Binding-site contacts:
Ligand atom CG contacts residue LYS55 of chain 2.A at 3.8 Å.
Ligand atom P contacts residue SER36 of chain 2.A at 3.6 Å.
Ligand atom C contacts residue HIS53 of chain 2.A at 3.8 Å.
Ligand atom N contacts residue HIS53 of chain 2.A at 3.0 Å (h-bond).
Ligand atom O1P contacts residue ARG32 of chain 2.A at 2.7 Å (salt-bridge).
Ligand atom CB contacts residue LEU66 of chain 2.A at 3.5 Å (hydrophobic).
Ligand atom OD1 contacts residue LYS55 of chain 2.A at 2.9 Å (salt-bridge).
Ligand atom CZ contacts residue SER42 of chain 2.A at 3.7 Å.
Ligand atom P contacts residue ARG32 of chain 2.A at 3.6 Å.
Ligand atom CG1 contacts residue PHE54 of chain 2.A at 3.6 Å (hydrophobic).
Ligand atom O1P contacts residue SER36 of chain 2.A at 3.7 Å.
Ligand atom CB contacts residue PHE54 of chain 2.A at 3.6 Å (hydrophobic).
Ligand atom CA contacts residue TRP67 of chain 2.A at 3.6 Å (hydrophobic).
Ligand atom O1P contacts residue SER34 of chain 2.A at 2.8 Å (h-bond).
Ligand atom CE2 contacts residue LYS55 of chain 2.A at 3.6 Å.
Ligand atom CE1 contacts residue SER42 of chain 2.A at 3.8 Å.
Ligand atom O3P contacts residue SER36 of chain 2.A at 2.5 Å (h-bond).
Ligand atom P contacts residue SER42 of chain 2.A at 3.7 Å.
Ligand atom OH contacts residue SER42 of chain 2.A at 3.0 Å (h-bond).
Ligand atom CB contacts residue HIS53 of chain 2.A at 3.7 Å.
Ligand atom O2P contacts residue ARG13 of chain 2.A at 2.7 Å (salt-bridge).
Ligand atom CB contacts residue HIS53 of chain 2.A at 3.9 Å.
Ligand atom O2P contacts residue ARG32 of chain 2.A at 2.6 Å (salt-bridge).
Ligand atom CG2 contacts residue HIS53 of chain 2.A at 3.4 Å.
Ligand atom P contacts residue ARG13 of chain 2.A at 3.9 Å.
Ligand atom CD1 contacts residue LYS55 of chain 2.A at 3.7 Å.
Ligand atom CG contacts residue LEU66 of chain 2.A at 3.7 Å (hydrophobic).
Ligand atom CA contacts residue HIS53 of chain 2.A at 3.6 Å.
Ligand atom CD1 contacts residue HIS53 of chain 2.A at 3.6 Å.
Ligand atom CG contacts residue LYS55 of chain 2.A at 3.7 Å.
Ligand atom CG1 contacts residue ASN89 of chain 2.A at 3.5 Å.
Ligand atom OD1 contacts residue PHE54 of chain 2.A at 3.4 Å.
Ligand atom CD2 contacts residue LYS55 of chain 2.A at 3.7 Å.
Ligand atom CD1 contacts residue PHE54 of chain 2.A at 3.7 Å (hydrophobic).
Ligand atom P contacts residue SER34 of chain 2.A at 3.8 Å.
Ligand atom CB contacts residue TRP67 of chain 2.A at 3.6 Å (hydrophobic).
Ligand atom O1P contacts residue SER42 of chain 2.A at 3.3 Å (h-bond).
Ligand atom OH contacts residue SER34 of chain 2.A at 3.6 Å.
Ligand atom ND2 contacts residue LEU66 of chain 2.A at 2.9 Å (h-bond).
Ligand atom ND2 contacts residue LYS55 of chain 2.A at 2.9 Å (salt-bridge).

Sequence of chain 2.A:
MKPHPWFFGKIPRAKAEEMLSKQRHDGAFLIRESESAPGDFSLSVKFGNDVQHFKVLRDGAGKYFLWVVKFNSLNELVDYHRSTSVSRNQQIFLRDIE

This small molecule binds to this protein.
Small molecule (SMILES): CC(C)[C@@H]1NC(=O)[C@H](CC(N)=O)NC(=O)[C@H](C(C)C)NC(=O)[C@H](Cc2ccc(OP(=O)(O)O)cc2)NC(=O)CCCCCCNC1=O